Sequence of chain 1.A:
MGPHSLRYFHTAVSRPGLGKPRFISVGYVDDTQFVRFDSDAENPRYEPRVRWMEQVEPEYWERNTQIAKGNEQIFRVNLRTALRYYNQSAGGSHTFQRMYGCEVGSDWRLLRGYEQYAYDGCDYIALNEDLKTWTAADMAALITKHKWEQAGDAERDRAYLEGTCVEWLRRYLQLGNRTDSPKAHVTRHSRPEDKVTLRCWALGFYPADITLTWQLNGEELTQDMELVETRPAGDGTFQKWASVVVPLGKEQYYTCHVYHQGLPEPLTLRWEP

This protein binds this small molecule.
Small molecule (SMILES): CC[C@H](C)[C@H](NC(=O)[C@H](CC(C)C)NC(=O)[C@H](CC(N)=O)NC(=O)CNC(=O)[C@H](CC(N)=O)NC(=O)[C@H](C)NC(=O)[C@H](CCC(=O)O)NC(=O)[C@@H](N)Cc1ccccc1)C(=O)O

Binding-site contacts:
Ligand atom CA contacts residue TYR117 of chain 1.A at 3.4 Å (hydrophobic).
Ligand atom OE2 contacts residue TYR46 of chain 1.A at 2.6 Å (h-bond).
Ligand atom N contacts residue ASN64 of chain 1.A at 3.4 Å (h-bond).
Ligand atom OE2 contacts residue SER25 of chain 1.A at 2.7 Å (h-bond).
Ligand atom O contacts residue TRP148 of chain 1.A at 2.8 Å (h-bond).
Ligand atom OE1 contacts residue TYR100 of chain 1.A at 2.6 Å (h-bond).
Ligand atom OE1 contacts residue HIS10 of chain 1.A at 2.6 Å (h-bond).
Ligand atom OXT contacts residue THR144 of chain 1.A at 2.7 Å (h-bond).
Ligand atom CD contacts residue TYR100 of chain 1.A at 3.4 Å (hydrophobic).
Ligand atom N contacts residue ARG98 of chain 1.A at 3.2 Å (salt-bridge).
Ligand atom CD contacts residue SER25 of chain 1.A at 3.4 Å.
Ligand atom CB contacts residue TYR100 of chain 1.A at 3.3 Å (hydrophobic).
Ligand atom CG contacts residue TYR100 of chain 1.A at 3.4 Å (hydrophobic).
Ligand atom OXT contacts residue TYR85 of chain 1.A at 2.7 Å (h-bond).
Ligand atom N contacts residue ASN78 of chain 1.A at 3.0 Å (h-bond).
Ligand atom CA contacts residue ARG98 of chain 1.A at 3.3 Å.
Ligand atom O contacts residue ASN78 of chain 1.A at 3.0 Å (h-bond).
Ligand atom ND2 contacts residue ASP157 of chain 1.A at 3.1 Å (salt-bridge).
Ligand atom N contacts residue ASN71 of chain 1.A at 2.7 Å (h-bond).
Ligand atom CG contacts residue TYR8 of chain 1.A at 3.4 Å (hydrophobic).
Ligand atom N contacts residue TYR8 of chain 1.A at 2.7 Å (h-bond).
Ligand atom CA contacts residue TYR100 of chain 1.A at 3.4 Å (hydrophobic).
Ligand atom CA contacts residue ASN78 of chain 1.A at 3.3 Å.
Ligand atom O contacts residue ARG98 of chain 1.A at 3.2 Å (salt-bridge).
Ligand atom O contacts residue ILE74 of chain 1.A at 3.4 Å.
Ligand atom C contacts residue TYR85 of chain 1.A at 3.5 Å (hydrophobic).
Ligand atom CD contacts residue TYR46 of chain 1.A at 3.4 Å (hydrophobic).
Ligand atom O contacts residue ARG98 of chain 1.A at 3.2 Å (salt-bridge).
Ligand atom CG contacts residue TYR46 of chain 1.A at 3.4 Å (hydrophobic).
Ligand atom OE1 contacts residue SER25 of chain 1.A at 3.4 Å (h-bond).
Ligand atom C contacts residue ARG98 of chain 1.A at 3.4 Å.
Ligand atom CB contacts residue TRP168 of chain 1.A at 3.5 Å (hydrophobic).
Ligand atom CB contacts residue TRP148 of chain 1.A at 3.2 Å (hydrophobic).
Ligand atom O contacts residue TYR160 of chain 1.A at 2.5 Å (h-bond).
Ligand atom N contacts residue TYR172 of chain 1.A at 2.8 Å (h-bond).
Ligand atom N contacts residue TYR100 of chain 1.A at 3.0 Å (h-bond).
Ligand atom CD contacts residue TYR8 of chain 1.A at 3.4 Å (hydrophobic).
Ligand atom CB contacts residue THR144 of chain 1.A at 3.5 Å.
Ligand atom O contacts residue ASN71 of chain 1.A at 3.0 Å (h-bond).
Ligand atom N contacts residue TYR117 of chain 1.A at 3.0 Å (h-bond).